The protein below binds the small molecule below.
Small molecule (SMILES): CC[C@@H]1C(=O)OC[C@@H]1Cc1cncn1C

Binding-site contacts:
Ligand atom C2 contacts residue ALA278 of chain 1.C at 3.6 Å (hydrophobic).
Ligand atom C13 contacts residue PHE85 of chain 1.C at 4.4 Å (hydrophobic).
Ligand atom N1 contacts residue ALA278 of chain 1.C at 3.8 Å.
Ligand atom C6 contacts residue THR282 of chain 1.C at 3.5 Å.
Ligand atom C6 contacts residue PHE277 of chain 1.C at 4.3 Å (hydrophobic).
Ligand atom C4 contacts residue HEM1 of chain 1.M at 3.2 Å.
Ligand atom C2 contacts residue HEM1 of chain 1.M at 3.1 Å.
Ligand atom C14 contacts residue PHE457 of chain 1.C at 3.5 Å (hydrophobic).
Ligand atom N1 contacts residue THR282 of chain 1.C at 3.8 Å.
Ligand atom O10 contacts residue PHE186 of chain 1.C at 3.2 Å.
Ligand atom C9 contacts residue THR282 of chain 1.C at 4.5 Å.
Ligand atom C14 contacts residue PHE95 of chain 1.C at 3.8 Å (hydrophobic).
Ligand atom C5 contacts residue HEM1 of chain 1.M at 4.3 Å.
Ligand atom N3 contacts residue HEM1 of chain 1.M at 2.2 Å.
Ligand atom C13 contacts residue PHE95 of chain 1.C at 3.8 Å (hydrophobic).
Ligand atom C6 contacts residue ALA278 of chain 1.C at 3.7 Å (hydrophobic).
Ligand atom C7 contacts residue LEU347 of chain 1.C at 4.2 Å (hydrophobic).
Ligand atom C7 contacts residue PHE277 of chain 1.C at 4.3 Å (hydrophobic).
Ligand atom C14 contacts residue LEU82 of chain 1.C at 4.5 Å (hydrophobic).
Ligand atom O15 contacts residue PHE186 of chain 1.C at 3.5 Å.
Ligand atom C13 contacts residue LEU347 of chain 1.C at 4.4 Å (hydrophobic).
Ligand atom C8 contacts residue LEU347 of chain 1.C at 3.7 Å (hydrophobic).
Ligand atom C2 contacts residue THR282 of chain 1.C at 3.2 Å.
Ligand atom C5 contacts residue ALA278 of chain 1.C at 4.1 Å (hydrophobic).
Ligand atom N3 contacts residue ALA278 of chain 1.C at 3.8 Å.
Ligand atom N1 contacts residue HEM1 of chain 1.M at 4.3 Å.
Ligand atom O15 contacts residue LEU189 of chain 1.C at 4.0 Å.
Ligand atom C11 contacts residue PHE186 of chain 1.C at 3.9 Å (hydrophobic).
Ligand atom C11 contacts residue PHE277 of chain 1.C at 4.2 Å (hydrophobic).
Ligand atom O15 contacts residue PHE277 of chain 1.C at 3.6 Å.
Ligand atom C14 contacts residue PHE85 of chain 1.C at 4.0 Å (hydrophobic).
Ligand atom C9 contacts residue PHE186 of chain 1.C at 4.3 Å (hydrophobic).
Ligand atom C4 contacts residue ALA278 of chain 1.C at 4.1 Å (hydrophobic).
Ligand atom N3 contacts residue THR282 of chain 1.C at 4.3 Å.
Ligand atom C4 contacts residue LEU347 of chain 1.C at 4.3 Å (hydrophobic).
Ligand atom C14 contacts residue LEU189 of chain 1.C at 4.0 Å (hydrophobic).
Ligand atom C12 contacts residue LEU347 of chain 1.C at 3.8 Å (hydrophobic).
Ligand atom C9 contacts residue VAL343 of chain 1.C at 4.2 Å (hydrophobic).
Ligand atom N3 contacts residue CYS416 of chain 1.C at 4.5 Å.
Ligand atom C13 contacts residue PHE277 of chain 1.C at 4.1 Å (hydrophobic).

Sequence of chain 1.C:
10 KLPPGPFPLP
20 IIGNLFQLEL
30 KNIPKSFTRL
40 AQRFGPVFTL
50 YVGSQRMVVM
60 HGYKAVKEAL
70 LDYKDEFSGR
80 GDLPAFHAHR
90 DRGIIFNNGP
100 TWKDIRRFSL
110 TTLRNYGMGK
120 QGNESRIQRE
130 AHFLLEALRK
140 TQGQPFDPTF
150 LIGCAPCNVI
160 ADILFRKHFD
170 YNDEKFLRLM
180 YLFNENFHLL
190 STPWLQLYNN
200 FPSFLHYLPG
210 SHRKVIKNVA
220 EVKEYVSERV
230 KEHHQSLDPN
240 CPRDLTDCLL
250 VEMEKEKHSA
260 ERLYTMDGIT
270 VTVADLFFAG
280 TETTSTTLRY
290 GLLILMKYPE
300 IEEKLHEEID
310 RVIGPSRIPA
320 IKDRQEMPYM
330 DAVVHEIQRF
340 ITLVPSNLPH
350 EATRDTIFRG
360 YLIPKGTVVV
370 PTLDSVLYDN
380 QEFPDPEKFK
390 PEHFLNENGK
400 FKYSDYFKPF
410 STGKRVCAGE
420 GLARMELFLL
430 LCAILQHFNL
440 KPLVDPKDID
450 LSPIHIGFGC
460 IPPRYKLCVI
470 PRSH